Sequence of chain 1.A:
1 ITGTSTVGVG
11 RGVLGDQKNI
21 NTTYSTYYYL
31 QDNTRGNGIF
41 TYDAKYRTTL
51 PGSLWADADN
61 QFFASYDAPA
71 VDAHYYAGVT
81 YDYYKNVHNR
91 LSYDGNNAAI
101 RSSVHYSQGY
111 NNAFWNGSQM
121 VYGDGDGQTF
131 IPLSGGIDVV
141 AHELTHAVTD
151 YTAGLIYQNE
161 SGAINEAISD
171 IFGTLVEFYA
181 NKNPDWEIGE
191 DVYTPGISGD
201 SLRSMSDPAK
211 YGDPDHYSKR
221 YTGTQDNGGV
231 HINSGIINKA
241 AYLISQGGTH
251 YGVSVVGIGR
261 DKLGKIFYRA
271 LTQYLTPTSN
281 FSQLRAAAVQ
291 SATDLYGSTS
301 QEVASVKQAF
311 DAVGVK

This protein binds this small molecule.
Small molecule (SMILES): O[C@@H]1[C@@H](O)[C@H](O)OC[C@H]1O

Binding-site contacts:
Ligand atom O1 contacts residue TYR242 of chain 1.A at 3.7 Å.
Ligand atom C4 contacts residue TYR242 of chain 1.A at 4.4 Å (hydrophobic).
Ligand atom C3 contacts residue SER206 of chain 1.A at 4.2 Å.
Ligand atom C2 contacts residue SER206 of chain 1.A at 4.3 Å.
Ligand atom O5 contacts residue TYR242 of chain 1.A at 3.5 Å (h-bond).
Ligand atom C1 contacts residue TYR242 of chain 1.A at 3.9 Å (hydrophobic).
Ligand atom O2 contacts residue TRP186 of chain 1.A at 3.8 Å.
Ligand atom C2 contacts residue TYR242 of chain 1.A at 3.8 Å (hydrophobic).
Ligand atom O3 contacts residue SER206 of chain 1.A at 3.1 Å (h-bond).
Ligand atom O1 contacts residue TRP186 of chain 1.A at 4.4 Å.
Ligand atom C5 contacts residue TYR242 of chain 1.A at 4.4 Å (hydrophobic).